Sequence of chain 1.A:
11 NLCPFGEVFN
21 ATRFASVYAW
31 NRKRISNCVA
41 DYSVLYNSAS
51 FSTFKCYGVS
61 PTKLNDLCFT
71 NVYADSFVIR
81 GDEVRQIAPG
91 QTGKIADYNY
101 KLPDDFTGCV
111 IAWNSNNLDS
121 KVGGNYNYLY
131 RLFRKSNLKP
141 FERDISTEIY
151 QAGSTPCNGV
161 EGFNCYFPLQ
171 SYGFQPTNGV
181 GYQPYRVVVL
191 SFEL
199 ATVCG

The protein below binds the small molecule below.
Small molecule (SMILES): CC(=O)N[C@H]1[C@H](O[C@H]2[C@H](O)[C@@H](NC(C)=O)CO[C@@H]2CO[C@@H]2O[C@@H](C)[C@@H](O)[C@@H](O)[C@@H]2O)O[C@H](CO)[C@@H](O)[C@@H]1O

Binding-site contacts:
Ligand atom C2 contacts residue ASN20 of chain 1.A at 2.5 Å.
Ligand atom C5 contacts residue ASN20 of chain 1.A at 3.6 Å.
Ligand atom C3 contacts residue ASN20 of chain 1.A at 3.8 Å.
Ligand atom O6 contacts residue VAL44 of chain 1.A at 3.3 Å.
Ligand atom O7 contacts residue GLY16 of chain 1.A at 3.4 Å.
Ligand atom O6 contacts residue ASN20 of chain 1.A at 4.3 Å.
Ligand atom O3 contacts residue VAL44 of chain 1.A at 4.2 Å.
Ligand atom C8 contacts residue GLY16 of chain 1.A at 3.9 Å.
Ligand atom C1 contacts residue ASN20 of chain 1.A at 1.4 Å.
Ligand atom C4 contacts residue ASN20 of chain 1.A at 4.2 Å.
Ligand atom C7 contacts residue VAL44 of chain 1.A at 4.1 Å (hydrophobic).
Ligand atom C7 contacts residue ASN20 of chain 1.A at 3.6 Å.
Ligand atom C7 contacts residue GLY16 of chain 1.A at 3.9 Å.
Ligand atom C8 contacts residue VAL44 of chain 1.A at 3.7 Å (hydrophobic).
Ligand atom C8 contacts residue LEU45 of chain 1.A at 4.2 Å (hydrophobic).
Ligand atom N2 contacts residue VAL44 of chain 1.A at 4.4 Å.
Ligand atom O5 contacts residue ASN20 of chain 1.A at 2.3 Å (h-bond).
Ligand atom N2 contacts residue ASN20 of chain 1.A at 3.0 Å (h-bond).
Ligand atom O7 contacts residue ASN20 of chain 1.A at 3.8 Å.